Sequence of chain 1.A:
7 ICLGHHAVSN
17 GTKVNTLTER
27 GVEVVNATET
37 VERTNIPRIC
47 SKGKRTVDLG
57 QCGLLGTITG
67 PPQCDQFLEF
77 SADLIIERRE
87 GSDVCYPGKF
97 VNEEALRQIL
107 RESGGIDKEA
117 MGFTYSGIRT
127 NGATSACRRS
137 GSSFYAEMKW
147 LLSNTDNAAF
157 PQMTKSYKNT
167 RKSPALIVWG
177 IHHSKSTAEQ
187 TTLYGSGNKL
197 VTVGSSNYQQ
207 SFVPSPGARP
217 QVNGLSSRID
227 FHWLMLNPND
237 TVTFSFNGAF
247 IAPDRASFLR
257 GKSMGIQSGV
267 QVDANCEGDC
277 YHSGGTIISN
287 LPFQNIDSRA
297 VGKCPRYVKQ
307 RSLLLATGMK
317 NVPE

Binding-site contacts:
Ligand atom C7 contacts residue ASN235 of chain 1.A at 3.2 Å.
Ligand atom C8 contacts residue ASN235 of chain 1.A at 4.3 Å.
Ligand atom O7 contacts residue ASN235 of chain 1.A at 3.3 Å (h-bond).
Ligand atom C4 contacts residue ASN235 of chain 1.A at 4.3 Å.
Ligand atom C5 contacts residue ASN235 of chain 1.A at 3.7 Å.
Ligand atom C1 contacts residue ASN235 of chain 1.A at 1.4 Å.
Ligand atom C8 contacts residue PRO234 of chain 1.A at 4.1 Å (hydrophobic).
Ligand atom C2 contacts residue ASN235 of chain 1.A at 2.5 Å.
Ligand atom O5 contacts residue ASN235 of chain 1.A at 2.4 Å (h-bond).
Ligand atom C3 contacts residue ASN235 of chain 1.A at 3.8 Å.
Ligand atom C8 contacts residue LYS168 of chain 1.A at 3.4 Å.
Ligand atom N2 contacts residue ASN235 of chain 1.A at 2.8 Å (h-bond).

A protein and the small-molecule ligand that binds it are described below.
Small molecule (SMILES): CC(=O)N[C@@H]1[C@@H](O)[C@H](O)[C@@H](CO)O[C@H]1O